Sequence of chain 1.C:
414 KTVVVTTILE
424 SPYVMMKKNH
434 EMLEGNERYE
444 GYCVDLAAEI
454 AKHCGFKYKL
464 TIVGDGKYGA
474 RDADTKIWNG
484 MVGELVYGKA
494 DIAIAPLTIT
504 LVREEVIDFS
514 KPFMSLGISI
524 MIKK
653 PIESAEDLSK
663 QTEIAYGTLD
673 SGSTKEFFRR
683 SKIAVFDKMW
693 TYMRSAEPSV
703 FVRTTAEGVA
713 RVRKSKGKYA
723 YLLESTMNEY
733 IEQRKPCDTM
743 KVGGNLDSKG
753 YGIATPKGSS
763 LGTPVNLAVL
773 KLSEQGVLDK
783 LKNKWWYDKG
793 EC

Binding-site contacts:
Ligand atom C12 contacts residue PHE516 of chain 1.C at 3.6 Å (hydrophobic).
Ligand atom O3 contacts residue MET517 of chain 1.C at 3.2 Å.
Ligand atom C7 contacts residue LEU772 of chain 1.C at 3.5 Å (hydrophobic).
Ligand atom C9 contacts residue SER518 of chain 1.C at 3.5 Å.
Ligand atom C4 contacts residue GLY752 of chain 1.D at 3.2 Å.
Ligand atom C9 contacts residue SER750 of chain 1.D at 3.0 Å.
Ligand atom C14 contacts residue PHE516 of chain 1.C at 3.6 Å (hydrophobic).
Ligand atom N2 contacts residue SER775 of chain 1.C at 3.2 Å (h-bond).
Ligand atom C1 contacts residue PRO515 of chain 1.C at 3.4 Å (hydrophobic).
Ligand atom O2 contacts residue MET517 of chain 1.C at 3.0 Å.
Ligand atom C7 contacts residue LYS514 of chain 1.C at 3.6 Å.
Ligand atom O4 contacts residue LYS784 of chain 1.C at 3.3 Å.
Ligand atom O4 contacts residue MET517 of chain 1.C at 3.8 Å.
Ligand atom C2 contacts residue PRO515 of chain 1.C at 3.5 Å (hydrophobic).
Ligand atom N2 contacts residue PRO515 of chain 1.C at 3.5 Å (h-bond).
Ligand atom O3 contacts residue SER518 of chain 1.C at 3.1 Å (h-bond).
Ligand atom O1 contacts residue SER518 of chain 1.C at 2.3 Å (h-bond).
Ligand atom C11 contacts residue SER750 of chain 1.D at 3.4 Å.
Ligand atom CL contacts residue LEU780 of chain 1.C at 3.4 Å.
Ligand atom C5 contacts residue ILE502 of chain 1.D at 3.8 Å (hydrophobic).
Ligand atom C10 contacts residue PHE516 of chain 1.C at 3.8 Å (hydrophobic).
Ligand atom O1 contacts residue SER750 of chain 1.D at 2.2 Å (h-bond).
Ligand atom C10 contacts residue SER750 of chain 1.D at 3.4 Å.
Ligand atom CL contacts residue ASP781 of chain 1.C at 3.0 Å.
Ligand atom S1 contacts residue SER750 of chain 1.D at 3.2 Å (h-bond).
Ligand atom C14 contacts residue SER775 of chain 1.C at 3.7 Å.
Ligand atom C9 contacts residue PHE516 of chain 1.C at 3.8 Å (hydrophobic).
Ligand atom C3 contacts residue PRO515 of chain 1.D at 3.8 Å (hydrophobic).
Ligand atom C8 contacts residue PRO515 of chain 1.C at 3.3 Å (hydrophobic).
Ligand atom C4 contacts residue LYS751 of chain 1.D at 3.7 Å.
Ligand atom O2 contacts residue SER518 of chain 1.C at 2.2 Å (h-bond).
Ligand atom C13 contacts residue PHE516 of chain 1.C at 3.5 Å (hydrophobic).
Ligand atom S1 contacts residue SER518 of chain 1.C at 2.6 Å (h-bond).
Ligand atom O2 contacts residue PRO515 of chain 1.C at 3.5 Å.
Ligand atom N3 contacts residue ASP781 of chain 1.C at 3.7 Å.
Ligand atom C11 contacts residue SER518 of chain 1.C at 3.2 Å.
Ligand atom N1 contacts residue PRO515 of chain 1.C at 2.7 Å (h-bond).
Ligand atom S1 contacts residue PRO515 of chain 1.C at 3.6 Å (h-bond).
Ligand atom C11 contacts residue MET517 of chain 1.C at 3.6 Å (hydrophobic).
Ligand atom C11 contacts residue PHE516 of chain 1.C at 3.8 Å (hydrophobic).

Sequence of chain 1.D:
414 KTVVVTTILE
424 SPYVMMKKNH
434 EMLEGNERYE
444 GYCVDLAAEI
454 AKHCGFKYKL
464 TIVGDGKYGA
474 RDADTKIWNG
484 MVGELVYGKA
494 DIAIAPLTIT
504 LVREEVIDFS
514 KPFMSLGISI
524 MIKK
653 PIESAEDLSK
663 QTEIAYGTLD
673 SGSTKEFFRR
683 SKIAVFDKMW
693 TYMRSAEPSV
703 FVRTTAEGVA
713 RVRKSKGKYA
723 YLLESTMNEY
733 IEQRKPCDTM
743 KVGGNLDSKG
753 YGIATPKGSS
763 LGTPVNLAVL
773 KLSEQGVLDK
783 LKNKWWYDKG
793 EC

A protein and the small-molecule ligand that binds it are described below.
Small molecule (SMILES): NS(=O)(=O)c1cc2c(cc1Cl)N[C@H]([C@H]1C[C@H]3C=C[C@@H]1C3)NS2(=O)=O